Sequence of chain 1.A:
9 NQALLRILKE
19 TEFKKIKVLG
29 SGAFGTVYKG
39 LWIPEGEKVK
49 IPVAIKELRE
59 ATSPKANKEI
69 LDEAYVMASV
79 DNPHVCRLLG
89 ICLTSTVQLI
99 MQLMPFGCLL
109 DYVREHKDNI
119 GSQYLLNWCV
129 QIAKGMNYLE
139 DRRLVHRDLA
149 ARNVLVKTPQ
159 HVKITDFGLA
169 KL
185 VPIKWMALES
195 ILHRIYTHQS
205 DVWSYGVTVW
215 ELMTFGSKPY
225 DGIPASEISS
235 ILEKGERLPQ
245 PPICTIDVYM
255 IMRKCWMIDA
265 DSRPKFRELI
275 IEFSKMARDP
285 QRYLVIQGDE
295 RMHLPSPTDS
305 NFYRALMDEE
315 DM

Binding-site contacts:
Ligand atom O1B contacts residue ASN151 of chain 1.A at 2.8 Å (h-bond).
Ligand atom O3G contacts residue ASP146 of chain 1.A at 2.5 Å (salt-bridge).
Ligand atom C4' contacts residue GLY28 of chain 1.A at 3.5 Å.
Ligand atom PG contacts residue ASP146 of chain 1.A at 3.5 Å.
Ligand atom PA contacts residue MG1 of chain 1.H at 3.5 Å.
Ligand atom N3B contacts residue ARG150 of chain 1.A at 3.5 Å (salt-bridge).
Ligand atom O2A contacts residue MG1 of chain 1.H at 2.3 Å.
Ligand atom N6 contacts residue ALA52 of chain 1.A at 3.6 Å.
Ligand atom N7 contacts residue JBJ1 of chain 1.I at 3.6 Å (h-bond).
Ligand atom N6 contacts residue LEU153 of chain 1.A at 3.3 Å.
Ligand atom O3G contacts residue ARG150 of chain 1.A at 2.7 Å (salt-bridge).
Ligand atom O1A contacts residue VAL35 of chain 1.A at 3.5 Å.
Ligand atom O2G contacts residue MG1 of chain 1.H at 3.0 Å.
Ligand atom O1A contacts residue GLY30 of chain 1.A at 3.2 Å (h-bond).
Ligand atom C5' contacts residue GLY28 of chain 1.A at 3.4 Å.
Ligand atom C6 contacts residue LEU153 of chain 1.A at 3.6 Å (hydrophobic).
Ligand atom O2' contacts residue CYS106 of chain 1.A at 3.1 Å (h-bond).
Ligand atom O5' contacts residue VAL35 of chain 1.A at 3.2 Å.
Ligand atom C5' contacts residue SER29 of chain 1.A at 3.6 Å.
Ligand atom C2 contacts residue MET102 of chain 1.A at 3.5 Å (hydrophobic).
Ligand atom O1A contacts residue LYS54 of chain 1.A at 3.5 Å.
Ligand atom O1G contacts residue GLY30 of chain 1.A at 3.6 Å.
Ligand atom O2B contacts residue ARG150 of chain 1.A at 3.5 Å.
Ligand atom N6 contacts residue GLN100 of chain 1.A at 3.0 Å (h-bond).
Ligand atom O2G contacts residue ASP146 of chain 1.A at 3.6 Å (salt-bridge).
Ligand atom O4' contacts residue VAL35 of chain 1.A at 3.4 Å.
Ligand atom O3G contacts residue ASN151 of chain 1.A at 3.6 Å.
Ligand atom O1A contacts residue GLY33 of chain 1.A at 3.7 Å.
Ligand atom O2A contacts residue LYS54 of chain 1.A at 3.2 Å (salt-bridge).
Ligand atom PB contacts residue MG1 of chain 1.H at 3.3 Å.
Ligand atom O1B contacts residue MG1 of chain 1.H at 2.0 Å.
Ligand atom O3A contacts residue GLY30 of chain 1.A at 3.5 Å.
Ligand atom N6 contacts residue MET99 of chain 1.A at 3.4 Å (h-bond).
Ligand atom N3B contacts residue GLY30 of chain 1.A at 3.7 Å.
Ligand atom O2A contacts residue ASP164 of chain 1.A at 2.6 Å (salt-bridge).
Ligand atom C5' contacts residue VAL35 of chain 1.A at 3.7 Å (hydrophobic).
Ligand atom O1G contacts residue ALA31 of chain 1.A at 2.7 Å (h-bond).
Ligand atom N1 contacts residue MET102 of chain 1.A at 3.1 Å (h-bond).
Ligand atom PG contacts residue ARG150 of chain 1.A at 3.7 Å.
Ligand atom N3 contacts residue LEU27 of chain 1.A at 3.7 Å.

This small molecule binds to this protein.
Small molecule (SMILES): Nc1ncnc2c1ncn2[C@@H]1O[C@H](CO[P](=O)(O)O[P](=O)(O)NP(=O)(O)O)[C@@H](O)[C@H]1O